Binding-site contacts:
Ligand atom O7 contacts residue ASN49 of chain 1.B at 4.0 Å.
Ligand atom O6 contacts residue PRO48 of chain 1.B at 4.0 Å.
Ligand atom C4 contacts residue ASN49 of chain 1.B at 4.2 Å.
Ligand atom O6 contacts residue ASN49 of chain 1.B at 4.5 Å.
Ligand atom C7 contacts residue ASN49 of chain 1.B at 3.7 Å.
Ligand atom C8 contacts residue NAG1 of chain 1.G at 3.5 Å.
Ligand atom C3 contacts residue ASN49 of chain 1.B at 3.8 Å.
Ligand atom C7 contacts residue NAG1 of chain 1.G at 4.5 Å.
Ligand atom N2 contacts residue NAG1 of chain 1.G at 4.3 Å.
Ligand atom C5 contacts residue ASN49 of chain 1.B at 3.7 Å.
Ligand atom N2 contacts residue ASN49 of chain 1.B at 3.0 Å (h-bond).
Ligand atom O5 contacts residue ASN49 of chain 1.B at 2.3 Å (h-bond).
Ligand atom C2 contacts residue ASN49 of chain 1.B at 2.5 Å.
Ligand atom C1 contacts residue ASN49 of chain 1.B at 1.4 Å.

The small molecule below binds the protein below.
Small molecule (SMILES): CC(=O)N[C@@H]1[C@@H](O)[C@H](O)[C@@H](CO)O[C@H]1O

Sequence of chain 1.B:
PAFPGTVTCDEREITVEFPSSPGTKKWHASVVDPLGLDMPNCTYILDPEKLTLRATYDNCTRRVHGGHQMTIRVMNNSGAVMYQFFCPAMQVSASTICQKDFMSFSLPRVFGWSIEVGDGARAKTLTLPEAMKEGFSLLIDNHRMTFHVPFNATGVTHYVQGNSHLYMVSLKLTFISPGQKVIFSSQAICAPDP